Sequence of chain 1.A:
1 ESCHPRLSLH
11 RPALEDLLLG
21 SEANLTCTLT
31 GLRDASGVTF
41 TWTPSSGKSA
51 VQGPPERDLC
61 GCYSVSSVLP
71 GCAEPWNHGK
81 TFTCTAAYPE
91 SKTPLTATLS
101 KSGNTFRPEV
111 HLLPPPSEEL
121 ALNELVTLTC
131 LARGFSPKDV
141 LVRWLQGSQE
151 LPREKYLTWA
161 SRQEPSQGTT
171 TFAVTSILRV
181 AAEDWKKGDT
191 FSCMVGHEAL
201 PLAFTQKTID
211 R

Binding-site contacts:
Ligand atom C7 contacts residue ASN24 of chain 1.A at 2.9 Å.
Ligand atom C3 contacts residue ASN24 of chain 1.A at 3.8 Å.
Ligand atom C5 contacts residue ASN24 of chain 1.A at 3.7 Å.
Ligand atom C7 contacts residue VAL68 of chain 1.A at 4.5 Å (hydrophobic).
Ligand atom C8 contacts residue ASN24 of chain 1.A at 3.9 Å.
Ligand atom C1 contacts residue ASN24 of chain 1.A at 1.4 Å.
Ligand atom C2 contacts residue ASN24 of chain 1.A at 2.5 Å.
Ligand atom O5 contacts residue ASN24 of chain 1.A at 2.4 Å (h-bond).
Ligand atom C5 contacts residue ASP16 of chain 1.A at 4.1 Å.
Ligand atom O7 contacts residue ASN24 of chain 1.A at 2.9 Å (h-bond).
Ligand atom C6 contacts residue ASP16 of chain 1.A at 3.3 Å.
Ligand atom O5 contacts residue ASP16 of chain 1.A at 3.6 Å.
Ligand atom C4 contacts residue ASN24 of chain 1.A at 4.3 Å.
Ligand atom C6 contacts residue ALA13 of chain 1.A at 4.0 Å (hydrophobic).
Ligand atom O6 contacts residue ASP16 of chain 1.A at 2.4 Å (salt-bridge).
Ligand atom C8 contacts residue VAL68 of chain 1.A at 3.3 Å (hydrophobic).
Ligand atom O6 contacts residue ALA13 of chain 1.A at 3.9 Å.
Ligand atom N2 contacts residue ASN24 of chain 1.A at 2.9 Å (h-bond).

A small-molecule ligand and the protein it binds are described below.
Small molecule (SMILES): CC(=O)N[C@H]1[C@H](O[C@H]2[C@H](O)[C@@H](NC(C)=O)CO[C@@H]2CO)O[C@H](CO)[C@@H](O)[C@@H]1O